Binding-site contacts:
Ligand atom N6 contacts residue TRP60 of chain 1.A at 3.0 Å.
Ligand atom N6 contacts residue GLY57 of chain 1.A at 3.7 Å.
Ligand atom C2' contacts residue GLN137 of chain 1.A at 2.9 Å.
Ligand atom C4' contacts residue PRO276 of chain 1.A at 3.7 Å (hydrophobic).
Ligand atom C3' contacts residue PRO276 of chain 1.A at 3.2 Å (hydrophobic).
Ligand atom O3' contacts residue GLN137 of chain 1.A at 2.1 Å (h-bond).
Ligand atom C6 contacts residue TRP60 of chain 1.A at 3.4 Å (hydrophobic).
Ligand atom O3' contacts residue PRO276 of chain 1.A at 3.4 Å.
Ligand atom C4 contacts residue TRP60 of chain 1.A at 3.5 Å (hydrophobic).
Ligand atom O3' contacts residue TRP60 of chain 1.A at 4.4 Å.
Ligand atom C1' contacts residue GLN137 of chain 1.A at 4.0 Å.
Ligand atom N1 contacts residue TRP60 of chain 1.A at 3.5 Å.
Ligand atom C8 contacts residue TRP60 of chain 1.A at 4.4 Å (hydrophobic).
Ligand atom N3 contacts residue TRP60 of chain 1.A at 3.0 Å.
Ligand atom P contacts residue ASN139 of chain 1.A at 3.7 Å.
Ligand atom C4' contacts residue GLN137 of chain 1.A at 4.1 Å.
Ligand atom OP2 contacts residue ASN139 of chain 1.A at 3.3 Å (h-bond).
Ligand atom O4' contacts residue TRP60 of chain 1.A at 4.2 Å.
Ligand atom OP2 contacts residue GLN137 of chain 1.A at 3.8 Å.
Ligand atom OP1 contacts residue GLN137 of chain 1.A at 4.4 Å.
Ligand atom C5 contacts residue TRP60 of chain 1.A at 3.8 Å (hydrophobic).
Ligand atom OP1 contacts residue ASN275 of chain 1.A at 4.5 Å.
Ligand atom OP2 contacts residue PRO276 of chain 1.A at 3.9 Å.
Ligand atom C2 contacts residue TRP60 of chain 1.A at 3.4 Å (hydrophobic).
Ligand atom OP2 contacts residue ARG534 of chain 1.A at 3.6 Å.
Ligand atom C1' contacts residue TRP60 of chain 1.A at 3.5 Å (hydrophobic).
Ligand atom OP1 contacts residue PRO276 of chain 1.A at 3.1 Å.
Ligand atom C3' contacts residue GLN137 of chain 1.A at 2.6 Å.
Ligand atom C2' contacts residue TRP60 of chain 1.A at 4.1 Å (hydrophobic).
Ligand atom P contacts residue PRO276 of chain 1.A at 3.8 Å.
Ligand atom P contacts residue GLN137 of chain 1.A at 3.5 Å.
Ligand atom N7 contacts residue TRP60 of chain 1.A at 3.9 Å.
Ligand atom OP1 contacts residue ASN139 of chain 1.A at 3.1 Å (h-bond).
Ligand atom O5' contacts residue PRO276 of chain 1.A at 2.8 Å.
Ligand atom N6 contacts residue ASP58 of chain 1.A at 4.3 Å.
Ligand atom O5' contacts residue GLN137 of chain 1.A at 4.3 Å.
Ligand atom OP2 contacts residue TRP60 of chain 1.A at 4.4 Å.
Ligand atom N9 contacts residue TRP60 of chain 1.A at 3.8 Å.
Ligand atom C5' contacts residue PRO276 of chain 1.A at 3.7 Å (hydrophobic).
Ligand atom O5' contacts residue TRP60 of chain 1.A at 3.8 Å.

Sequence of chain 1.A:
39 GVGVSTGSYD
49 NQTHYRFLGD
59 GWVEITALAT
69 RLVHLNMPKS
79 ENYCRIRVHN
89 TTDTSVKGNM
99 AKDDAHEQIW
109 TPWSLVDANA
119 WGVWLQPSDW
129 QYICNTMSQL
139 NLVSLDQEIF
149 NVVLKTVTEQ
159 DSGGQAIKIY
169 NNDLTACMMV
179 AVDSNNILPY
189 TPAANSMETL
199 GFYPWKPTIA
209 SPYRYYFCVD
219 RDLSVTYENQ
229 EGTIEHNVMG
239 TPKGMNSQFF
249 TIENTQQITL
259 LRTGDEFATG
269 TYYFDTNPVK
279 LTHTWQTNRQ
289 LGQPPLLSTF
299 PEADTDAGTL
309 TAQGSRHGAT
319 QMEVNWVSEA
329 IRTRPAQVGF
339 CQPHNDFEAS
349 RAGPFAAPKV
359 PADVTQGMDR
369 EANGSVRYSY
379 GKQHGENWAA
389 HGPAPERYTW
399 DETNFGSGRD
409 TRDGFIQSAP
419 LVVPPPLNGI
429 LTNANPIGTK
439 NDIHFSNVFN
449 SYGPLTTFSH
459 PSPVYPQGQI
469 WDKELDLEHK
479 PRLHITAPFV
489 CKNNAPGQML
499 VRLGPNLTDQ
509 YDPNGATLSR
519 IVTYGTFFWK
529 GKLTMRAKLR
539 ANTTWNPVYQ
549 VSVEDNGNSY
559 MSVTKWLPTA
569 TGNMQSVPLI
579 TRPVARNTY

This protein binds this small molecule.
Small molecule (SMILES): N=c1ccn([C@H]2C[C@H](O[P](=O)(O)OC[C@H]3O[C@@H](n4cnc5c(N)ncnc54)C[C@@H]3O[P](=O)(O)OC[C@H]3O[C@@H](n4cnc5c(N)ncnc54)C[C@@H]3O[P](=O)(O)OC[C@H]3O[C@@H](n4cnc5c(N)ncnc54)C[C@@H]3O)[C@@H](COP(=O)=O)O2)c(=O)[nH]1